Sequence of chain 1.D:
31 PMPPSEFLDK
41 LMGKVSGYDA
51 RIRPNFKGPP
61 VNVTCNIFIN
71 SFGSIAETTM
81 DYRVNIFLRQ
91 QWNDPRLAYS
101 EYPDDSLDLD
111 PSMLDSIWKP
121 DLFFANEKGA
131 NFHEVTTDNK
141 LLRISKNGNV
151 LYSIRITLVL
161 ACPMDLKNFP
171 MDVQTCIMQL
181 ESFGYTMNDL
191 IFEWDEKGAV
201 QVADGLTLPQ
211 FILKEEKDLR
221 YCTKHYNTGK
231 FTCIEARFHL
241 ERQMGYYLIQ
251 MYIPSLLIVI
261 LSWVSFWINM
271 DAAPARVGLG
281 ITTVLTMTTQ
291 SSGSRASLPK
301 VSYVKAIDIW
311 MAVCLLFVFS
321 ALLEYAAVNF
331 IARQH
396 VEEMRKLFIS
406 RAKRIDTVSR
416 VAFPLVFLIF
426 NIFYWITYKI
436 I

The small molecule below binds the protein below.
Small molecule (SMILES): NCCCC(=O)O

Sequence of chain 1.C:
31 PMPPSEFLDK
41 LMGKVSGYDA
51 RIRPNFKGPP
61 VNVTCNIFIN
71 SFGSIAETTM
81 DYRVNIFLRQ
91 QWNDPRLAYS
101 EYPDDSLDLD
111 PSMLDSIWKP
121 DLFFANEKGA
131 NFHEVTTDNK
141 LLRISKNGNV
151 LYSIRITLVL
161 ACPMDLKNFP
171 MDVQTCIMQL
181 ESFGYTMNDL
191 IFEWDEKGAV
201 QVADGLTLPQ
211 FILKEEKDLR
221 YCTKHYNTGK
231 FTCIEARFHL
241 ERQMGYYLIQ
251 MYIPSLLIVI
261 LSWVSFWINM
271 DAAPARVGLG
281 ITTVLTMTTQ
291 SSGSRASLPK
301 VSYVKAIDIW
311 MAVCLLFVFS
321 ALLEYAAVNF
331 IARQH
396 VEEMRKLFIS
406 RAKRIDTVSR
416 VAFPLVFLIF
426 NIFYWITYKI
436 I

Binding-site contacts:
Ligand atom CG contacts residue SER153 of chain 1.C at 3.9 Å.
Ligand atom CB contacts residue TYR226 of chain 1.D at 4.4 Å (hydrophobic).
Ligand atom CB contacts residue PHE231 of chain 1.D at 3.6 Å (hydrophobic).
Ligand atom N contacts residue SER182 of chain 1.D at 3.5 Å (h-bond).
Ligand atom O contacts residue ARG89 of chain 1.C at 3.0 Å (salt-bridge).
Ligand atom C contacts residue ARG89 of chain 1.C at 3.6 Å.
Ligand atom CD contacts residue PHE87 of chain 1.C at 3.6 Å (hydrophobic).
Ligand atom C contacts residue PHE87 of chain 1.C at 4.3 Å (hydrophobic).
Ligand atom OXT contacts residue SER153 of chain 1.C at 3.9 Å.
Ligand atom N contacts residue GLU181 of chain 1.D at 3.4 Å (salt-bridge).
Ligand atom N contacts residue PHE183 of chain 1.D at 4.4 Å.
Ligand atom N contacts residue PHE231 of chain 1.D at 3.9 Å.
Ligand atom C contacts residue SER153 of chain 1.C at 3.4 Å.
Ligand atom CG contacts residue PHE183 of chain 1.D at 3.6 Å (hydrophobic).
Ligand atom OXT contacts residue ARG89 of chain 1.C at 3.5 Å (salt-bridge).
Ligand atom CD contacts residue PHE123 of chain 1.D at 4.3 Å (hydrophobic).
Ligand atom C contacts residue THR228 of chain 1.D at 4.1 Å.
Ligand atom N contacts residue PHE123 of chain 1.D at 3.9 Å.
Ligand atom CD contacts residue PHE183 of chain 1.D at 3.8 Å (hydrophobic).
Ligand atom C contacts residue LEU141 of chain 1.C at 4.2 Å (hydrophobic).
Ligand atom O contacts residue PHE87 of chain 1.C at 3.3 Å.
Ligand atom CB contacts residue PHE183 of chain 1.D at 3.4 Å (hydrophobic).
Ligand atom OXT contacts residue PHE231 of chain 1.D at 4.3 Å.
Ligand atom CD contacts residue SER182 of chain 1.D at 4.5 Å.
Ligand atom N contacts residue PHE87 of chain 1.C at 4.4 Å.
Ligand atom N contacts residue TYR226 of chain 1.D at 3.3 Å.
Ligand atom OXT contacts residue THR228 of chain 1.D at 2.8 Å (h-bond).
Ligand atom OXT contacts residue LEU141 of chain 1.C at 3.9 Å.
Ligand atom CG contacts residue LEU141 of chain 1.C at 3.8 Å (hydrophobic).
Ligand atom O contacts residue SER153 of chain 1.C at 3.2 Å (h-bond).
Ligand atom CG contacts residue PHE231 of chain 1.D at 4.4 Å (hydrophobic).
Ligand atom CD contacts residue TYR226 of chain 1.D at 3.7 Å (hydrophobic).